Binding-site contacts:
Ligand atom C3 contacts residue ASN246 of chain 1.A at 3.7 Å.
Ligand atom N2 contacts residue ASN246 of chain 1.A at 2.9 Å (h-bond).
Ligand atom O7 contacts residue ASN246 of chain 1.A at 4.2 Å.
Ligand atom C1 contacts residue THR248 of chain 1.A at 3.6 Å.
Ligand atom O5 contacts residue ASN246 of chain 1.A at 2.4 Å (h-bond).
Ligand atom C7 contacts residue ASN246 of chain 1.A at 3.7 Å.
Ligand atom C5 contacts residue THR248 of chain 1.A at 3.5 Å.
Ligand atom C5 contacts residue ASN246 of chain 1.A at 3.7 Å.
Ligand atom O5 contacts residue THR248 of chain 1.A at 3.3 Å (h-bond).
Ligand atom C2 contacts residue ASN246 of chain 1.A at 2.4 Å.
Ligand atom C4 contacts residue ASN246 of chain 1.A at 4.2 Å.
Ligand atom C6 contacts residue THR248 of chain 1.A at 3.7 Å.
Ligand atom O6 contacts residue THR248 of chain 1.A at 4.3 Å.
Ligand atom C1 contacts residue ASN246 of chain 1.A at 1.5 Å.
Ligand atom O5 contacts residue ASN249 of chain 1.A at 3.9 Å.

The small molecule below binds the protein below.
Small molecule (SMILES): CC(=O)N[C@H]1[C@H](O[C@H]2[C@H](O)[C@@H](NC(C)=O)CO[C@@H]2CO)O[C@H](CO)[C@@H](O)[C@@H]1O

Sequence of chain 1.A:
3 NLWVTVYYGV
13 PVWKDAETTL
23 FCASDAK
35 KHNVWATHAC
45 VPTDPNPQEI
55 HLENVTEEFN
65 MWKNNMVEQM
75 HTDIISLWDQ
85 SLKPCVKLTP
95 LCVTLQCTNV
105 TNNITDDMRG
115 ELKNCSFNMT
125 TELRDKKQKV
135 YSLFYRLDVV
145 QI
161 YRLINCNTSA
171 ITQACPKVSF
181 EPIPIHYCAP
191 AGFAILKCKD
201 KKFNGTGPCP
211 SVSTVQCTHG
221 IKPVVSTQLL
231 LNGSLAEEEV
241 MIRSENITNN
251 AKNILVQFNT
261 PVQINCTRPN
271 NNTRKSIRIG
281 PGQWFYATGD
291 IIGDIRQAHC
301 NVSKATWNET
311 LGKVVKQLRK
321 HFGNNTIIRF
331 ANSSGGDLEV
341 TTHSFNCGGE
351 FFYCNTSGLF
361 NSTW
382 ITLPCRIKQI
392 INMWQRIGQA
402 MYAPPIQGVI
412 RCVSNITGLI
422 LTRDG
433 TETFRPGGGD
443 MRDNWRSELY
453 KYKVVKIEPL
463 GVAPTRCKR